Binding-site contacts:
Ligand atom N contacts residue ALA364 of chain 1.A at 3.4 Å (h-bond).
Ligand atom N contacts residue GLN365 of chain 1.A at 3.4 Å (h-bond).
Ligand atom CA contacts residue ASP363 of chain 1.A at 3.7 Å.
Ligand atom O contacts residue LYS179 of chain 1.A at 3.0 Å (salt-bridge).
Ligand atom CB contacts residue GLN365 of chain 1.A at 3.8 Å.
Ligand atom CB contacts residue ILE178 of chain 1.A at 3.4 Å (hydrophobic).
Ligand atom OG contacts residue ALA342 of chain 1.A at 3.5 Å.
Ligand atom O contacts residue GLN335 of chain 1.A at 2.8 Å (h-bond).
Ligand atom CB contacts residue ASP363 of chain 1.A at 3.4 Å.
Ligand atom O contacts residue THR366 of chain 1.A at 2.8 Å (h-bond).
Ligand atom N contacts residue ALA364 of chain 1.A at 2.8 Å (h-bond).
Ligand atom O contacts residue THR366 of chain 1.A at 3.7 Å.
Ligand atom CA contacts residue ALA364 of chain 1.A at 3.9 Å (hydrophobic).
Ligand atom C contacts residue THR366 of chain 1.A at 3.2 Å.
Ligand atom OG contacts residue PHE339 of chain 1.A at 3.8 Å.
Ligand atom CB contacts residue THR366 of chain 1.A at 3.7 Å.
Ligand atom OG contacts residue ALA364 of chain 1.A at 2.7 Å (h-bond).
Ligand atom OG contacts residue VAL181 of chain 1.A at 3.0 Å.
Ligand atom C contacts residue ALA364 of chain 1.A at 3.7 Å (hydrophobic).
Ligand atom C contacts residue GLN335 of chain 1.A at 3.8 Å.
Ligand atom CB contacts residue ALA364 of chain 1.A at 3.1 Å (hydrophobic).
Ligand atom CA contacts residue ILE178 of chain 1.A at 3.8 Å (hydrophobic).
Ligand atom N contacts residue GLN365 of chain 1.A at 3.4 Å.
Ligand atom CG contacts residue ASP363 of chain 1.A at 3.2 Å.
Ligand atom OG contacts residue LYS179 of chain 1.A at 3.7 Å.
Ligand atom OD1 contacts residue ASP363 of chain 1.A at 3.8 Å.
Ligand atom CA contacts residue THR366 of chain 1.A at 2.4 Å.
Ligand atom O contacts residue PHE169 of chain 1.A at 3.8 Å.
Ligand atom N contacts residue THR366 of chain 1.A at 1.3 Å.
Ligand atom OG contacts residue ILE178 of chain 1.A at 2.6 Å (h-bond).
Ligand atom N contacts residue GLN335 of chain 1.A at 3.5 Å (h-bond).
Ligand atom OG contacts residue GLN365 of chain 1.A at 3.8 Å.
Ligand atom CB contacts residue THR366 of chain 1.A at 3.9 Å.
Ligand atom C contacts residue THR366 of chain 1.A at 3.1 Å.
Ligand atom CA contacts residue ALA364 of chain 1.A at 3.5 Å (hydrophobic).
Ligand atom N contacts residue ASP363 of chain 1.A at 2.8 Å (salt-bridge).
Ligand atom CB contacts residue ALA342 of chain 1.A at 3.8 Å (hydrophobic).
Ligand atom CA contacts residue THR366 of chain 1.A at 3.7 Å.
Ligand atom ND2 contacts residue ASP363 of chain 1.A at 3.1 Å (salt-bridge).
Ligand atom N contacts residue THR366 of chain 1.A at 3.3 Å (h-bond).

Sequence of chain 1.A:
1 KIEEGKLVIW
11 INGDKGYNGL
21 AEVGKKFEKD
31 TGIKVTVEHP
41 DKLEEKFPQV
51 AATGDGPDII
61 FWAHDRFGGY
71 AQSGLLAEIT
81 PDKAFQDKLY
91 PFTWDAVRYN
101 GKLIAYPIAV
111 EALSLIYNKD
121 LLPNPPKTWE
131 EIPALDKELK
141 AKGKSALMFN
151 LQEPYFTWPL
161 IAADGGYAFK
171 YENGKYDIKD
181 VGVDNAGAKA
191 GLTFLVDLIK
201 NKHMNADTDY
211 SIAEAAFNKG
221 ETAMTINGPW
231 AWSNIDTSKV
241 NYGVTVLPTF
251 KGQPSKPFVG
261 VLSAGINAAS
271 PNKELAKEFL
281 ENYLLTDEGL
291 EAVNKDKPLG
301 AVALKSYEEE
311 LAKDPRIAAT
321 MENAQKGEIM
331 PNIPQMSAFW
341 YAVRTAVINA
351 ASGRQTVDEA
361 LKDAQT

A protein and the small-molecule ligand that binds it are described below.
Small molecule (SMILES): NC(=O)C[C@@H](C=O)NC(=O)[C@H](CC(N)=O)NC(=O)[C@H](CO)NC(=O)[C@H](CO)NC(=O)[C@H](CO)NC(=O)[C@@H](N)CC(N)=O